Binding-site contacts:
Ligand atom C6 contacts residue GLU1068 of chain 1.B at 4.2 Å.
Ligand atom C2 contacts residue GLN891 of chain 1.A at 4.4 Å.
Ligand atom O6 contacts residue ASN1070 of chain 1.B at 3.9 Å.
Ligand atom C3 contacts residue ASN1070 of chain 1.B at 3.8 Å.
Ligand atom N2 contacts residue ALA702 of chain 1.B at 4.1 Å.
Ligand atom O3 contacts residue ALA702 of chain 1.B at 3.2 Å.
Ligand atom C7 contacts residue ASN1070 of chain 1.B at 3.6 Å.
Ligand atom O5 contacts residue ASN1070 of chain 1.B at 2.4 Å (h-bond).
Ligand atom C6 contacts residue ASN1070 of chain 1.B at 4.4 Å.
Ligand atom C5 contacts residue ASN1070 of chain 1.B at 3.7 Å.
Ligand atom C2 contacts residue ALA702 of chain 1.B at 4.4 Å (hydrophobic).
Ligand atom C2 contacts residue ASN1070 of chain 1.B at 2.5 Å.
Ligand atom O7 contacts residue ASN1070 of chain 1.B at 3.9 Å.
Ligand atom C3 contacts residue ALA702 of chain 1.B at 4.4 Å (hydrophobic).
Ligand atom N2 contacts residue ASN1070 of chain 1.B at 3.0 Å (h-bond).
Ligand atom C4 contacts residue ASN1070 of chain 1.B at 4.2 Å.
Ligand atom O6 contacts residue GLU1068 of chain 1.B at 2.9 Å (salt-bridge).
Ligand atom C1 contacts residue ASN1070 of chain 1.B at 1.4 Å.

Sequence of chain 1.B:
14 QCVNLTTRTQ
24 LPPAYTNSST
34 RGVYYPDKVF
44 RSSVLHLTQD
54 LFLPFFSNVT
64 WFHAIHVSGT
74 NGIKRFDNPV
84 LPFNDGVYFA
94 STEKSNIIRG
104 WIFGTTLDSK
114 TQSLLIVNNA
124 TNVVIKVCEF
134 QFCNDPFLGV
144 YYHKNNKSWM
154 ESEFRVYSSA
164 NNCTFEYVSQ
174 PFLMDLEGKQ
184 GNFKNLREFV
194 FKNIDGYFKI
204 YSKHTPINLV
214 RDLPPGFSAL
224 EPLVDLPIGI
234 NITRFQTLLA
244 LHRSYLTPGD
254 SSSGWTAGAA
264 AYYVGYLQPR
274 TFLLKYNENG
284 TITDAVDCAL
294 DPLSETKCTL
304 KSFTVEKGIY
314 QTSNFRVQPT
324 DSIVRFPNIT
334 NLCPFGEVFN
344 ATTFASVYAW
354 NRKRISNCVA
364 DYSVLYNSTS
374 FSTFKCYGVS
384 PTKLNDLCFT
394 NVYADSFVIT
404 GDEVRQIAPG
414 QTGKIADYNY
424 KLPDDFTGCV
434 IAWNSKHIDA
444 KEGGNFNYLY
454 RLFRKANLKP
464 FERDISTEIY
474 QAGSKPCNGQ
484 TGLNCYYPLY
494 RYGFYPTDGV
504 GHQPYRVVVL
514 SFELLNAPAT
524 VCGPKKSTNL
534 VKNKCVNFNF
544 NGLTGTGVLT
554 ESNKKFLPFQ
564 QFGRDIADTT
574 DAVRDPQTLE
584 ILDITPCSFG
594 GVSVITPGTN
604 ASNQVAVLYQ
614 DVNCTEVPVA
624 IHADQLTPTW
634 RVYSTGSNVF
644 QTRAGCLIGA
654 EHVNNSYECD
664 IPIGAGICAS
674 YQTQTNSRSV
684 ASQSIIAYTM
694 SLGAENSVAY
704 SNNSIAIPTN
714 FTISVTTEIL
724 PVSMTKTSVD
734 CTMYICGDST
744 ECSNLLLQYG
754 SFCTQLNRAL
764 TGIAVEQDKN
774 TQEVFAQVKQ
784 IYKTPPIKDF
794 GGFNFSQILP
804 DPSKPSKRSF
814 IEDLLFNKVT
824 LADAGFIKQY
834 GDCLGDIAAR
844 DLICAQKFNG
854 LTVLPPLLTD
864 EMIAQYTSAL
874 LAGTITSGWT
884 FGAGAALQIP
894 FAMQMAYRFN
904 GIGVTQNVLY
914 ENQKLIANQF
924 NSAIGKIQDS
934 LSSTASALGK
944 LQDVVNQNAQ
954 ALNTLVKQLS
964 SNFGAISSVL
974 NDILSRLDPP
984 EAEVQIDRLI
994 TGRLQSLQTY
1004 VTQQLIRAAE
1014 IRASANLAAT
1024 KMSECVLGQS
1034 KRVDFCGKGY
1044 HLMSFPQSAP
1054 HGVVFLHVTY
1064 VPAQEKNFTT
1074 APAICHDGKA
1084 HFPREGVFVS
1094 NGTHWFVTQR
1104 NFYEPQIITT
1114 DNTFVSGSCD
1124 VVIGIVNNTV

Sequence of chain 1.A:
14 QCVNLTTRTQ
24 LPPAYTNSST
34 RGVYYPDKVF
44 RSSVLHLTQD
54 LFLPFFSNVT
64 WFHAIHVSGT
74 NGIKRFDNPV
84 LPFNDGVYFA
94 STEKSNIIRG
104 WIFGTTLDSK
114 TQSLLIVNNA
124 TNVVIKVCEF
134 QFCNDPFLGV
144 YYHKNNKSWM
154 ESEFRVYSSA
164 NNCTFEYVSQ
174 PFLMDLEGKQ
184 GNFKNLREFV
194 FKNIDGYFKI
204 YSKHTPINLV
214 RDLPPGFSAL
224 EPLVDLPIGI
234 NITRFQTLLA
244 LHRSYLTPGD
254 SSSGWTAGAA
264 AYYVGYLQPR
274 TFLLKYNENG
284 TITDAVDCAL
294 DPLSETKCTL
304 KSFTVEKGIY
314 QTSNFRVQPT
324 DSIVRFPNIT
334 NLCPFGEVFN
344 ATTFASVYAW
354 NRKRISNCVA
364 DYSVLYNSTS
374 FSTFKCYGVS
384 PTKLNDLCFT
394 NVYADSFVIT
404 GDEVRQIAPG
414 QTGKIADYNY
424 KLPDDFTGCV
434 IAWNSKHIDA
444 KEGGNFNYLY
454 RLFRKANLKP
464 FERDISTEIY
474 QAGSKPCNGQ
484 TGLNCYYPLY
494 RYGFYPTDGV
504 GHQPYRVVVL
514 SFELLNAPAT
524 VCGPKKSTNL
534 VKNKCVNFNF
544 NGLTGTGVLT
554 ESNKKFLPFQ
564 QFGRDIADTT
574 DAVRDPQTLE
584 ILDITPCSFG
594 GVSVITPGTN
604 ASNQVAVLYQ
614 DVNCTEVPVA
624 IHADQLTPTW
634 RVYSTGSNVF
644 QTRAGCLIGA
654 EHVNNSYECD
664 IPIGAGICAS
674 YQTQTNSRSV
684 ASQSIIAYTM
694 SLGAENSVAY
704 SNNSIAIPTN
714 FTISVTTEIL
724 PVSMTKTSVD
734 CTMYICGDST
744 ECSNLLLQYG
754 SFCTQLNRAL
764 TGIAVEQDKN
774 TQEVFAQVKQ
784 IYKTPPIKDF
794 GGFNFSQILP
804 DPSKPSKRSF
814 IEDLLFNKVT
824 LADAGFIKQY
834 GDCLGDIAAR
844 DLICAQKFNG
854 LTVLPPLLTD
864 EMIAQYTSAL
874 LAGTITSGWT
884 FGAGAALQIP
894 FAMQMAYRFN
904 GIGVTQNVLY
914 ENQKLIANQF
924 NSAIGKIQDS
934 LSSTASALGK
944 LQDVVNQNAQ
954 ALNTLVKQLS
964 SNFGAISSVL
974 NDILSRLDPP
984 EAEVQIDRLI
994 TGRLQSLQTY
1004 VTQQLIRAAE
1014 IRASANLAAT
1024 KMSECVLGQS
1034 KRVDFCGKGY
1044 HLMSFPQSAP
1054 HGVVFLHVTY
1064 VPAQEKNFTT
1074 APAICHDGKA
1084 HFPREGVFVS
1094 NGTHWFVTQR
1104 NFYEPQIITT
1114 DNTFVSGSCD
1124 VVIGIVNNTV

The small molecule below binds the protein below.
Small molecule (SMILES): CC(=O)N[C@@H]1[C@@H](O)[C@H](O)[C@@H](CO)O[C@H]1O